Sequence of chain 1.A:
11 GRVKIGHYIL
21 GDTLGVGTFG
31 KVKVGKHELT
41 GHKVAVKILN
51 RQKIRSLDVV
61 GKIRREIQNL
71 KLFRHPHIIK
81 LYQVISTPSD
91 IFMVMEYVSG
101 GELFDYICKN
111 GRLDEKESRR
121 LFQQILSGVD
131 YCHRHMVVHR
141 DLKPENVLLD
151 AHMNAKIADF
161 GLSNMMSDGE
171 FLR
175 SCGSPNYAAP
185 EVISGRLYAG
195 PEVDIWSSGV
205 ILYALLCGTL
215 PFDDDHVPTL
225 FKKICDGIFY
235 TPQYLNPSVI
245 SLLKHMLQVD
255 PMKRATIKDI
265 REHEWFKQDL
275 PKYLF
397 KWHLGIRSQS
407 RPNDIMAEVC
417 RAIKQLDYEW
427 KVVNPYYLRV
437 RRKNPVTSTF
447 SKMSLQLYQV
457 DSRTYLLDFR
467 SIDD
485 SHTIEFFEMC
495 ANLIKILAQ

Sequence of chain 1.B:
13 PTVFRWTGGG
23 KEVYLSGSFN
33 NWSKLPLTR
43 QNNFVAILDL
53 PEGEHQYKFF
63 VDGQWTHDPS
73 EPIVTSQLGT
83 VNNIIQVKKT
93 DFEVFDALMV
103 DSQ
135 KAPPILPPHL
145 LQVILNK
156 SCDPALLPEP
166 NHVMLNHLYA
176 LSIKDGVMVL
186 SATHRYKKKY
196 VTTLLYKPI

Binding-site contacts:
Ligand atom C2 contacts residue VAL47 of chain 1.B at 3.6 Å (hydrophobic).
Ligand atom N1 contacts residue ARG17 of chain 1.B at 3.2 Å (salt-bridge).
Ligand atom C10 contacts residue ASP90 of chain 1.A at 3.8 Å.
Ligand atom C11 contacts residue ILE48 of chain 1.A at 3.6 Å (hydrophobic).
Ligand atom O5 contacts residue ASN45 of chain 1.B at 3.7 Å.
Ligand atom C22 contacts residue SEP42 of chain 1.B at 3.9 Å.
Ligand atom O9 contacts residue LYS33 of chain 1.A at 2.7 Å (salt-bridge).
Ligand atom C10 contacts residue ARG17 of chain 1.B at 3.6 Å.
Ligand atom C25 contacts residue SEP42 of chain 1.B at 3.9 Å.
Ligand atom C24 contacts residue VAL13 of chain 1.A at 3.8 Å (hydrophobic).
Ligand atom CL1 contacts residue PHE92 of chain 1.A at 3.9 Å.
Ligand atom O1 contacts residue LYS31 of chain 1.A at 3.6 Å.
Ligand atom C14 contacts residue ARG17 of chain 1.B at 3.7 Å.
Ligand atom C6 contacts residue VAL47 of chain 1.B at 3.9 Å (hydrophobic).
Ligand atom N1 contacts residue ASP90 of chain 1.A at 2.8 Å (salt-bridge).
Ligand atom C5 contacts residue LYS33 of chain 1.A at 3.8 Å.
Ligand atom O9 contacts residue GLY21 of chain 1.A at 3.5 Å (h-bond).
Ligand atom C11 contacts residue ASP90 of chain 1.A at 3.5 Å.
Ligand atom O8 contacts residue LYS31 of chain 1.A at 3.7 Å.
Ligand atom C8 contacts residue ARG17 of chain 1.B at 3.7 Å.
Ligand atom C3 contacts residue LYS33 of chain 1.A at 3.6 Å.
Ligand atom C7 contacts residue ILE48 of chain 1.A at 3.9 Å (hydrophobic).
Ligand atom C7 contacts residue ARG17 of chain 1.B at 3.9 Å.
Ligand atom CL1 contacts residue ILE49 of chain 1.B at 3.9 Å.
Ligand atom C10 contacts residue ILE48 of chain 1.A at 3.6 Å (hydrophobic).
Ligand atom C2 contacts residue SEP42 of chain 1.B at 3.6 Å.
Ligand atom C22 contacts residue LYS33 of chain 1.A at 3.7 Å.
Ligand atom C4 contacts residue LYS33 of chain 1.A at 3.5 Å.
Ligand atom O9 contacts residue SEP42 of chain 1.B at 3.4 Å.
Ligand atom CL1 contacts residue VAL15 of chain 1.B at 3.6 Å.
Ligand atom C13 contacts residue ASP90 of chain 1.A at 3.8 Å.
Ligand atom C13 contacts residue ARG17 of chain 1.B at 3.5 Å.
Ligand atom C23 contacts residue LEU20 of chain 1.A at 3.3 Å (hydrophobic).
Ligand atom CL1 contacts residue VAL47 of chain 1.B at 3.8 Å.
Ligand atom C9 contacts residue ARG17 of chain 1.B at 3.6 Å.
Ligand atom C1 contacts residue VAL47 of chain 1.B at 3.6 Å (hydrophobic).
Ligand atom N1 contacts residue ILE48 of chain 1.A at 3.8 Å.
Ligand atom C24 contacts residue THR40 of chain 1.B at 3.6 Å.
Ligand atom C25 contacts residue THR40 of chain 1.B at 3.9 Å.
Ligand atom C5 contacts residue ILE48 of chain 1.A at 3.7 Å (hydrophobic).

This small molecule binds to this protein.
Small molecule (SMILES): O=C(O[C@@H]1O[C@H](C(=O)O)[C@@H](O)[C@H](O)[C@H]1O)c1c[nH]c2cc(Cl)c(-c3ccc(C4(O)CCC4)cc3)cc12